This protein binds this small molecule.
Small molecule (SMILES): CC(=O)N[C@H]1[C@H]([C@H](O)[C@H](O)CO)O[C@@](O[C@H]2[C@@H](O)[C@@H](CO)OC[C@@H]2O)(C(=O)O)C[C@@H]1O

Sequence of chain 3.A:
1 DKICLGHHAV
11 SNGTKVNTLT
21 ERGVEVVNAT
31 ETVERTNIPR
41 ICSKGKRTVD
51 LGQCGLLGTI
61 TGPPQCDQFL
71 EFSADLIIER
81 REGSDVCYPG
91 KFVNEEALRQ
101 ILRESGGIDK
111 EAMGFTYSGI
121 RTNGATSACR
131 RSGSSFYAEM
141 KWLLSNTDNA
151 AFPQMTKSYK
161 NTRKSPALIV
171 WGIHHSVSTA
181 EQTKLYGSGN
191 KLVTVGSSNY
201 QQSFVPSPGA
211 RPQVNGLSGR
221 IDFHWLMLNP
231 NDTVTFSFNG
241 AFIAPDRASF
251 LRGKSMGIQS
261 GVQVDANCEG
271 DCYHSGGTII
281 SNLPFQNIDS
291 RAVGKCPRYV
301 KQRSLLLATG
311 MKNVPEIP

Binding-site contacts:
Ligand atom O6 contacts residue ALA125 of chain 3.A at 3.9 Å.
Ligand atom C8 contacts residue TYR88 of chain 3.A at 4.0 Å (hydrophobic).
Ligand atom O8 contacts residue TRP142 of chain 3.A at 4.0 Å.
Ligand atom C6 contacts residue TRP142 of chain 3.A at 3.7 Å (hydrophobic).
Ligand atom O10 contacts residue LEU144 of chain 3.A at 4.0 Å.
Ligand atom C6 contacts residue ALA125 of chain 3.A at 3.8 Å (hydrophobic).
Ligand atom O10 contacts residue TRP142 of chain 3.A at 3.8 Å.
Ligand atom O8 contacts residue TYR88 of chain 3.A at 3.4 Å.
Ligand atom N5 contacts residue TRP142 of chain 3.A at 4.0 Å.
Ligand atom C8 contacts residue TRP142 of chain 3.A at 4.1 Å (hydrophobic).
Ligand atom C10 contacts residue LEU144 of chain 3.A at 4.1 Å (hydrophobic).
Ligand atom C1 contacts residue THR126 of chain 3.A at 3.9 Å.
Ligand atom O6 contacts residue THR126 of chain 3.A at 3.7 Å.
Ligand atom O9 contacts residue GLU181 of chain 3.A at 3.1 Å (salt-bridge).
Ligand atom O4 contacts residue ALA125 of chain 3.A at 4.0 Å.
Ligand atom C8 contacts residue GLU181 of chain 3.A at 4.0 Å.
Ligand atom C9 contacts residue GLU181 of chain 3.A at 3.2 Å.
Ligand atom C11 contacts residue TRP142 of chain 3.A at 3.7 Å (hydrophobic).
Ligand atom C11 contacts residue GLY124 of chain 3.A at 3.4 Å.
Ligand atom C10 contacts residue ALA125 of chain 3.A at 3.8 Å (hydrophobic).
Ligand atom C4 contacts residue ALA125 of chain 3.A at 3.5 Å (hydrophobic).
Ligand atom C1 contacts residue SER127 of chain 3.A at 3.8 Å.
Ligand atom O10 contacts residue LEU185 of chain 3.A at 3.2 Å.
Ligand atom O1B contacts residue SER127 of chain 3.A at 4.0 Å.
Ligand atom O9 contacts residue HIS174 of chain 3.A at 3.5 Å (h-bond).
Ligand atom O1A contacts residue THR126 of chain 3.A at 2.7 Å (h-bond).
Ligand atom C11 contacts residue ALA125 of chain 3.A at 3.6 Å (hydrophobic).
Ligand atom O1A contacts residue SER127 of chain 3.A at 2.8 Å (h-bond).
Ligand atom O9 contacts residue GLY219 of chain 3.A at 4.0 Å.
Ligand atom C11 contacts residue LEU144 of chain 3.A at 3.5 Å (hydrophobic).
Ligand atom O9 contacts residue TYR88 of chain 3.A at 2.4 Å (h-bond).
Ligand atom C7 contacts residue TRP142 of chain 3.A at 3.9 Å (hydrophobic).
Ligand atom C5 contacts residue ALA125 of chain 3.A at 3.5 Å (hydrophobic).
Ligand atom O4 contacts residue GLU181 of chain 3.A at 3.4 Å (salt-bridge).
Ligand atom N5 contacts residue ALA125 of chain 3.A at 2.8 Å (h-bond).
Ligand atom C6 contacts residue GLU181 of chain 3.A at 3.9 Å.
Ligand atom C10 contacts residue TRP142 of chain 3.A at 3.7 Å (hydrophobic).
Ligand atom C9 contacts residue TRP142 of chain 3.A at 3.9 Å (hydrophobic).
Ligand atom C9 contacts residue HIS174 of chain 3.A at 3.7 Å.
Ligand atom C9 contacts residue TYR88 of chain 3.A at 3.3 Å (hydrophobic).